The small molecule below binds the protein below.
Small molecule (SMILES): CC(=O)N[C@H]1[C@H](O[C@H]2[C@H](O)[C@@H](NC(C)=O)CO[C@@H]2CO)O[C@H](CO)[C@@H](O[C@@H]2O[C@H](CO[C@H]3O[C@H](CO)[C@@H](O)[C@H](O)[C@@H]3O)[C@@H](O)[C@H](O[C@H]3O[C@H](CO)[C@@H](O)[C@H](O)[C@@H]3O)[C@@H]2O)[C@@H]1O

Sequence of chain 1.G:
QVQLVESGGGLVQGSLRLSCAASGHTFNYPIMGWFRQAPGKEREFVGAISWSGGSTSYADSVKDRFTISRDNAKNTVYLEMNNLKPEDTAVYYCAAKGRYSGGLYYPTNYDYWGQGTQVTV

Binding-site contacts:
Ligand atom O6 contacts residue ASN28 of chain 1.G at 3.8 Å.
Ligand atom C3 contacts residue ASN174 of chain 1.C at 3.8 Å.
Ligand atom C8 contacts residue ARG238 of chain 1.C at 3.4 Å.
Ligand atom C8 contacts residue ASP111 of chain 1.G at 3.5 Å.
Ligand atom C7 contacts residue ARG238 of chain 1.C at 4.0 Å.
Ligand atom C8 contacts residue SER101 of chain 1.G at 3.7 Å.
Ligand atom C6 contacts residue TYR29 of chain 1.G at 3.8 Å (hydrophobic).
Ligand atom C8 contacts residue SER236 of chain 1.C at 3.9 Å.
Ligand atom N2 contacts residue ASP111 of chain 1.G at 3.5 Å (salt-bridge).
Ligand atom N2 contacts residue ASN174 of chain 1.C at 2.9 Å (h-bond).
Ligand atom O5 contacts residue ASN174 of chain 1.C at 2.4 Å (h-bond).
Ligand atom C3 contacts residue SER236 of chain 1.C at 3.6 Å.
Ligand atom C6 contacts residue SER220 of chain 1.C at 3.6 Å.
Ligand atom C1 contacts residue ASN174 of chain 1.C at 1.4 Å.
Ligand atom O7 contacts residue ARG238 of chain 1.C at 3.8 Å.
Ligand atom O5 contacts residue ASN28 of chain 1.G at 4.0 Å.
Ligand atom C2 contacts residue SER236 of chain 1.C at 3.9 Å.
Ligand atom N2 contacts residue SER236 of chain 1.C at 3.1 Å (h-bond).
Ligand atom O3 contacts residue ARG221 of chain 1.C at 3.6 Å (salt-bridge).
Ligand atom O3 contacts residue ARG217 of chain 1.C at 3.4 Å (salt-bridge).
Ligand atom C7 contacts residue SER236 of chain 1.C at 3.9 Å.
Ligand atom C8 contacts residue ARG217 of chain 1.C at 3.8 Å.
Ligand atom C7 contacts residue ASN174 of chain 1.C at 3.7 Å.
Ligand atom C2 contacts residue VAL219 of chain 1.C at 4.0 Å (hydrophobic).
Ligand atom O7 contacts residue VAL219 of chain 1.C at 4.0 Å.
Ligand atom O6 contacts residue TYR29 of chain 1.G at 2.8 Å (h-bond).
Ligand atom C8 contacts residue ARG221 of chain 1.C at 3.5 Å.
Ligand atom C7 contacts residue ASP111 of chain 1.G at 4.0 Å.
Ligand atom C7 contacts residue ARG221 of chain 1.C at 3.5 Å.
Ligand atom O7 contacts residue ARG221 of chain 1.C at 3.8 Å.
Ligand atom N2 contacts residue TYR29 of chain 1.G at 3.9 Å.
Ligand atom C5 contacts residue ASN174 of chain 1.C at 3.7 Å.
Ligand atom O5 contacts residue VAL219 of chain 1.C at 3.6 Å.
Ligand atom O2 contacts residue THR108 of chain 1.G at 3.8 Å.
Ligand atom O6 contacts residue ARG217 of chain 1.C at 3.2 Å (salt-bridge).
Ligand atom C2 contacts residue ASN174 of chain 1.C at 2.5 Å.
Ligand atom N2 contacts residue ARG221 of chain 1.C at 3.8 Å.
Ligand atom C7 contacts residue ARG217 of chain 1.C at 3.7 Å.
Ligand atom O7 contacts residue ARG217 of chain 1.C at 2.9 Å (salt-bridge).
Ligand atom O3 contacts residue SER236 of chain 1.C at 3.9 Å.

Sequence of chain 1.C:
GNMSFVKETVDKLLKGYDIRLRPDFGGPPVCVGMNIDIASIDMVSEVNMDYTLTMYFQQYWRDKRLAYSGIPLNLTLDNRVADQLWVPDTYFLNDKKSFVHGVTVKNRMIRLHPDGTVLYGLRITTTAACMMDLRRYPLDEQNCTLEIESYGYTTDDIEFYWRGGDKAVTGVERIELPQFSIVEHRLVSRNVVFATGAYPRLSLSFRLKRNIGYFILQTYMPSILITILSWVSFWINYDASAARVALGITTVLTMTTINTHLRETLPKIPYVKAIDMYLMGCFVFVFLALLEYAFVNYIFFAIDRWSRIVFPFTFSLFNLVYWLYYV